Sequence of chain 1.A:
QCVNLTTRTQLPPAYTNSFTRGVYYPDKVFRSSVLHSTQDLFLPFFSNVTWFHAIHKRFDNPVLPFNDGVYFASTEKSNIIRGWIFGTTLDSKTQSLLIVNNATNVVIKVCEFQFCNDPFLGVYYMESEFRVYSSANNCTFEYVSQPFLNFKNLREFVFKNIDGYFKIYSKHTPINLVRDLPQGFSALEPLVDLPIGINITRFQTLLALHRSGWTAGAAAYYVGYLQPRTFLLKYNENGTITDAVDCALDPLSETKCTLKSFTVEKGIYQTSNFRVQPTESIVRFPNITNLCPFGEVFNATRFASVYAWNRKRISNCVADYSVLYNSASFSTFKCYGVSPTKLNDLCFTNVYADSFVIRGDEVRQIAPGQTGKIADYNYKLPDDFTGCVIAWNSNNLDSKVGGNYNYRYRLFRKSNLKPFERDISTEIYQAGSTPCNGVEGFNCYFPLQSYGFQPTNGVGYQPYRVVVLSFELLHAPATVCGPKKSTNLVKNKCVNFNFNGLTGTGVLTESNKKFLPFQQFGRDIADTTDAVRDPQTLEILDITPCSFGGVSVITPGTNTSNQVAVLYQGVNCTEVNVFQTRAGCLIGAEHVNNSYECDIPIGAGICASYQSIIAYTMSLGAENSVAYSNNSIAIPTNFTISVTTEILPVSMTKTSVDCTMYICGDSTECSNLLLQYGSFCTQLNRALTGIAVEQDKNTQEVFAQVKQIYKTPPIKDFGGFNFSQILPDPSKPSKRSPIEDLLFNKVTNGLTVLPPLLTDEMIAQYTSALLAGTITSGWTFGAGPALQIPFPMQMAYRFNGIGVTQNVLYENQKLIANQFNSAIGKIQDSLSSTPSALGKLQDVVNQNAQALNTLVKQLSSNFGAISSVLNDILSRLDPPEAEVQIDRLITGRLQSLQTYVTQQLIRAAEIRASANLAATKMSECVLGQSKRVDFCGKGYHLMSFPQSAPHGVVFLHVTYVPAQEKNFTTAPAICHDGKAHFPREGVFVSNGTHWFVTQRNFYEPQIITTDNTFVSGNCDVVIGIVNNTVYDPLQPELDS

Binding-site contacts:
Ligand atom O5 contacts residue ASN17 of chain 1.A at 2.4 Å (h-bond).
Ligand atom C8 contacts residue ASN137 of chain 1.A at 4.2 Å.
Ligand atom C5 contacts residue ASN17 of chain 1.A at 3.7 Å.
Ligand atom C7 contacts residue ASN17 of chain 1.A at 3.3 Å.
Ligand atom C6 contacts residue ASN137 of chain 1.A at 3.8 Å.
Ligand atom O7 contacts residue ASN17 of chain 1.A at 3.5 Å (h-bond).
Ligand atom C5 contacts residue ASN137 of chain 1.A at 3.6 Å.
Ligand atom N2 contacts residue ASN17 of chain 1.A at 3.0 Å (h-bond).
Ligand atom O7 contacts residue ASN137 of chain 1.A at 4.4 Å.
Ligand atom C1 contacts residue ASN17 of chain 1.A at 1.5 Å.
Ligand atom C1 contacts residue ASN137 of chain 1.A at 4.1 Å.
Ligand atom C8 contacts residue CYS15 of chain 1.A at 3.3 Å (hydrophobic).
Ligand atom C8 contacts residue ASN17 of chain 1.A at 4.0 Å.
Ligand atom C3 contacts residue ASN137 of chain 1.A at 4.4 Å.
Ligand atom O5 contacts residue ASN137 of chain 1.A at 4.0 Å.
Ligand atom C4 contacts residue ASN17 of chain 1.A at 4.3 Å.
Ligand atom C2 contacts residue ASN17 of chain 1.A at 2.6 Å.
Ligand atom C3 contacts residue ASN17 of chain 1.A at 3.9 Å.

The small molecule below binds the protein below.
Small molecule (SMILES): CC(=O)N[C@H]1[C@H](O[C@H]2[C@H](O)[C@@H](NC(C)=O)CO[C@@H]2CO)O[C@H](CO)[C@@H](O)[C@@H]1O